Binding-site contacts:
Ligand atom C22 contacts residue 79R1 of chain 1.I at 0.0 Å.
Ligand atom N3 contacts residue 79R1 of chain 1.I at 0.1 Å (h-bond).
Ligand atom C12 contacts residue 79R1 of chain 1.I at 0.7 Å.
Ligand atom C10 contacts residue 79R1 of chain 1.I at 0.4 Å.
Ligand atom C8 contacts residue 79R1 of chain 1.I at 0.1 Å.
Ligand atom C9 contacts residue LEU19 of chain 1.A at 3.2 Å (hydrophobic).
Ligand atom O contacts residue 79R1 of chain 1.I at 0.1 Å (h-bond).
Ligand atom C contacts residue 79R1 of chain 1.I at 0.1 Å.
Ligand atom C12 contacts residue CYS100 of chain 1.A at 2.3 Å (hydrophobic).
Ligand atom C21 contacts residue 79R1 of chain 1.I at 0.0 Å.
Ligand atom C7 contacts residue 79R1 of chain 1.I at 0.1 Å.
Ligand atom C4 contacts residue 79R1 of chain 1.I at 0.1 Å.
Ligand atom C24 contacts residue 79R1 of chain 1.I at 0.1 Å.
Ligand atom N contacts residue 79R1 of chain 1.I at 0.1 Å (h-bond).
Ligand atom C5 contacts residue 79R1 of chain 1.I at 0.0 Å.
Ligand atom C2 contacts residue 79R1 of chain 1.I at 0.0 Å.
Ligand atom C1 contacts residue 79R1 of chain 1.I at 0.0 Å.
Ligand atom C11 contacts residue 79R1 of chain 1.I at 0.3 Å.
Ligand atom C13 contacts residue CYS100 of chain 1.A at 3.1 Å (hydrophobic).
Ligand atom N2 contacts residue 79R1 of chain 1.I at 0.1 Å (h-bond).
Ligand atom C20 contacts residue 79R1 of chain 1.I at 0.0 Å.
Ligand atom N4 contacts residue 79R1 of chain 1.I at 0.3 Å (h-bond).
Ligand atom N contacts residue LEU96 of chain 1.A at 3.0 Å (h-bond).
Ligand atom C23 contacts residue 79R1 of chain 1.I at 0.0 Å.
Ligand atom C9 contacts residue 79R1 of chain 1.I at 0.2 Å.
Ligand atom C6 contacts residue 79R1 of chain 1.I at 0.0 Å.
Ligand atom C14 contacts residue 79R1 of chain 1.I at 0.5 Å.
Ligand atom N5 contacts residue 79R1 of chain 1.I at 0.2 Å (h-bond).
Ligand atom N1 contacts residue GLU94 of chain 1.A at 2.8 Å (salt-bridge).
Ligand atom C13 contacts residue ASP103 of chain 1.A at 3.2 Å.
Ligand atom N1 contacts residue 79R1 of chain 1.I at 0.0 Å (h-bond).
Ligand atom C13 contacts residue 79R1 of chain 1.I at 0.9 Å.
Ligand atom C17 contacts residue 79R1 of chain 1.I at 0.3 Å.
Ligand atom C15 contacts residue 79R1 of chain 1.I at 0.8 Å.
Ligand atom O1 contacts residue 79R1 of chain 1.I at 1.0 Å (h-bond).
Ligand atom C3 contacts residue 79R1 of chain 1.I at 0.0 Å.
Ligand atom C16 contacts residue 79R1 of chain 1.I at 0.3 Å.
Ligand atom C19 contacts residue 79R1 of chain 1.I at 0.0 Å.
Ligand atom C17 contacts residue CYS100 of chain 1.A at 3.2 Å (hydrophobic).
Ligand atom C18 contacts residue 79R1 of chain 1.I at 0.0 Å.

A protein and the small-molecule ligand that binds it are described below.
Small molecule (SMILES): C[C@@H]1CCCC[C@@H]1n1c(-c2ccc(C[C@@H](C#N)C(=O)N(C)C)o2)nc2cnc3[nH]ccc3c21

Sequence of chain 1.A:
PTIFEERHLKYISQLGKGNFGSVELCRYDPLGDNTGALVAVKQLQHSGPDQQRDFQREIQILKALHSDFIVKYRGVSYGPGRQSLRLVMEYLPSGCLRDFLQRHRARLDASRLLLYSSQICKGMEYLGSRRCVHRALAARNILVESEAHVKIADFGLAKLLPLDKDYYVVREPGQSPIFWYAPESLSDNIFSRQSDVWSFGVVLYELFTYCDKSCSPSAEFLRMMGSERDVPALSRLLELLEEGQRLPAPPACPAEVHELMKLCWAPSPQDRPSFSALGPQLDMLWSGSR